The protein below binds the small molecule below.
Small molecule (SMILES): N#CCNC(=O)CN1Cc2ccc(Cl)cc2[C@H](C(=O)Nc2cncc3ccccc23)C1

Sequence of chain 1.A:
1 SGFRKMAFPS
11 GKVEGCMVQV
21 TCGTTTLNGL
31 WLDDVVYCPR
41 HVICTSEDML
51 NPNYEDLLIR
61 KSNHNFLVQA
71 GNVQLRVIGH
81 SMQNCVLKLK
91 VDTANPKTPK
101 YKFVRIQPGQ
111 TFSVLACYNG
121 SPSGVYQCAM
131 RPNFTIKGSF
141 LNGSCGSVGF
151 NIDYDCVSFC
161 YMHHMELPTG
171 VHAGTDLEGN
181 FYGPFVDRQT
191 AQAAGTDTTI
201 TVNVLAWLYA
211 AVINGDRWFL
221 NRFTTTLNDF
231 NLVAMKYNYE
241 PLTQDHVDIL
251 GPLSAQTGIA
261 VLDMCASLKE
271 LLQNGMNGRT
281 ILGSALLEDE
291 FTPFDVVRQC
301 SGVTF

Binding-site contacts:
Ligand atom C16 contacts residue LEU141 of chain 1.A at 3.7 Å (hydrophobic).
Ligand atom N2 contacts residue LEU167 of chain 1.A at 3.8 Å.
Ligand atom CL contacts residue HIS41 of chain 1.A at 3.5 Å.
Ligand atom CL contacts residue ASP187 of chain 1.A at 3.4 Å.
Ligand atom C15 contacts residue LEU141 of chain 1.A at 3.7 Å (hydrophobic).
Ligand atom C15 contacts residue ASN142 of chain 1.A at 3.9 Å.
Ligand atom C13 contacts residue CYS145 of chain 1.A at 3.7 Å (hydrophobic).
Ligand atom C contacts residue MET165 of chain 1.A at 3.5 Å (hydrophobic).
Ligand atom C18 contacts residue ASN142 of chain 1.A at 3.9 Å.
Ligand atom C22 contacts residue MET165 of chain 1.A at 3.7 Å (hydrophobic).
Ligand atom C15 contacts residue GLU166 of chain 1.A at 3.7 Å.
Ligand atom C16 contacts residue PHE140 of chain 1.A at 3.7 Å (hydrophobic).
Ligand atom N4 contacts residue HIS163 of chain 1.A at 2.6 Å (h-bond).
Ligand atom O1 contacts residue GLU166 of chain 1.A at 3.1 Å (salt-bridge).
Ligand atom C14 contacts residue LEU141 of chain 1.A at 3.6 Å (hydrophobic).
Ligand atom C2 contacts residue MET49 of chain 1.A at 3.9 Å (hydrophobic).
Ligand atom C14 contacts residue GLU166 of chain 1.A at 3.6 Å.
Ligand atom C14 contacts residue HIS163 of chain 1.A at 3.8 Å.
Ligand atom C16 contacts residue GLU166 of chain 1.A at 3.3 Å.
Ligand atom C17 contacts residue ASN142 of chain 1.A at 3.8 Å.
Ligand atom C16 contacts residue ASN142 of chain 1.A at 3.7 Å.
Ligand atom N4 contacts residue GLU166 of chain 1.A at 3.9 Å.
Ligand atom N4 contacts residue SER144 of chain 1.A at 3.6 Å (h-bond).
Ligand atom C22 contacts residue HIS41 of chain 1.A at 3.8 Å.
Ligand atom C13 contacts residue HIS163 of chain 1.A at 3.2 Å.
Ligand atom N4 contacts residue PHE140 of chain 1.A at 3.9 Å.
Ligand atom C4 contacts residue GLN189 of chain 1.A at 3.6 Å.
Ligand atom C contacts residue MET49 of chain 1.A at 3.5 Å (hydrophobic).
Ligand atom C7 contacts residue GLU166 of chain 1.A at 3.8 Å.
Ligand atom N2 contacts residue GLU166 of chain 1.A at 3.5 Å (salt-bridge).
Ligand atom C13 contacts residue GLU166 of chain 1.A at 3.8 Å.
Ligand atom N3 contacts residue CYS145 of chain 1.A at 3.6 Å.
Ligand atom C22 contacts residue HIS164 of chain 1.A at 3.4 Å.
Ligand atom O1 contacts residue MET165 of chain 1.A at 3.3 Å.
Ligand atom C8 contacts residue GLU166 of chain 1.A at 3.4 Å.
Ligand atom C14 contacts residue PHE140 of chain 1.A at 3.6 Å (hydrophobic).
Ligand atom C1 contacts residue MET49 of chain 1.A at 3.4 Å (hydrophobic).
Ligand atom CL contacts residue HIS164 of chain 1.A at 3.7 Å.
Ligand atom CL contacts residue MET165 of chain 1.A at 3.7 Å.
Ligand atom C19 contacts residue ASN142 of chain 1.A at 3.8 Å.

Sequence of chain 1.B:
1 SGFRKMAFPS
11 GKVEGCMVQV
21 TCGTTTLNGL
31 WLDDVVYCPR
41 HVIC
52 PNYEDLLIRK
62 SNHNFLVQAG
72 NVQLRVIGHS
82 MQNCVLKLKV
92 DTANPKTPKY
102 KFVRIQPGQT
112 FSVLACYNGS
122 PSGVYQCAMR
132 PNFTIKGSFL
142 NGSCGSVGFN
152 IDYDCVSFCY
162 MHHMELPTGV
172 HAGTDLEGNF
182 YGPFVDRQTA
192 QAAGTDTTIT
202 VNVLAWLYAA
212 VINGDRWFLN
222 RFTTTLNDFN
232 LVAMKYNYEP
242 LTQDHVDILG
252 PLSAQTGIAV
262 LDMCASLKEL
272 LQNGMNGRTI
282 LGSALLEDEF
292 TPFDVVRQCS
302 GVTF